Sequence of chain 42.A:
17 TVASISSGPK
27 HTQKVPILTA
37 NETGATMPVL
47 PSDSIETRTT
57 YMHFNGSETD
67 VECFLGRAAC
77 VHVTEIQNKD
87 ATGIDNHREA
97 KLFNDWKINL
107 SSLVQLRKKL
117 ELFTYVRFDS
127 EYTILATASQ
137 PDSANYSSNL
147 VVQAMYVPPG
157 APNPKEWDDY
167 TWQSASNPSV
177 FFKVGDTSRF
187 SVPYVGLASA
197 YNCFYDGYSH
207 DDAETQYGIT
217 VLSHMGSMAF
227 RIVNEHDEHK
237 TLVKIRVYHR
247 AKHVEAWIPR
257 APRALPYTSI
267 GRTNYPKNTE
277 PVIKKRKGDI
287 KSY

Binding-site contacts:
Ligand atom C7C contacts residue TYR197 of chain 42.A at 3.8 Å (hydrophobic).
Ligand atom N2 contacts residue PHE186 of chain 42.A at 3.7 Å.
Ligand atom C5 contacts residue PHE186 of chain 42.A at 3.5 Å (hydrophobic).
Ligand atom C2C contacts residue VAL188 of chain 42.A at 3.2 Å (hydrophobic).
Ligand atom C4 contacts residue PHE186 of chain 42.A at 3.6 Å (hydrophobic).
Ligand atom C5B contacts residue TYR197 of chain 42.A at 3.8 Å (hydrophobic).
Ligand atom C3 contacts residue PHE186 of chain 42.A at 3.8 Å (hydrophobic).
Ligand atom C4A contacts residue ASN198 of chain 42.A at 3.9 Å.
Ligand atom C4C contacts residue ILE104 of chain 42.A at 3.9 Å (hydrophobic).
Ligand atom C4B contacts residue LEU106 of chain 42.A at 4.0 Å (hydrophobic).
Ligand atom O1 contacts residue ALA24 of chain 42.C at 3.6 Å.
Ligand atom C5B contacts residue LEU106 of chain 42.A at 3.8 Å (hydrophobic).
Ligand atom N2 contacts residue ALA24 of chain 42.C at 3.4 Å.
Ligand atom C3C contacts residue TYR128 of chain 42.A at 3.9 Å (hydrophobic).
Ligand atom C7C contacts residue VAL191 of chain 42.A at 4.0 Å (hydrophobic).
Ligand atom O1 contacts residue PHE186 of chain 42.A at 3.5 Å.
Ligand atom C5C contacts residue TYR128 of chain 42.A at 3.5 Å (hydrophobic).
Ligand atom O1 contacts residue TYR152 of chain 42.A at 3.9 Å.
Ligand atom O1B contacts residue ILE104 of chain 42.A at 3.9 Å.
Ligand atom O1B contacts residue TYR128 of chain 42.A at 3.9 Å.
Ligand atom C4 contacts residue TYR152 of chain 42.A at 3.9 Å (hydrophobic).
Ligand atom CM1 contacts residue SER107 of chain 42.A at 3.9 Å.
Ligand atom C3C contacts residue VAL188 of chain 42.A at 3.3 Å (hydrophobic).
Ligand atom O1 contacts residue VAL188 of chain 42.A at 3.8 Å.
Ligand atom C5C contacts residue ILE104 of chain 42.A at 3.8 Å (hydrophobic).
Ligand atom C6C contacts residue VAL191 of chain 42.A at 3.2 Å (hydrophobic).
Ligand atom C6B contacts residue LEU106 of chain 42.A at 4.0 Å (hydrophobic).
Ligand atom C6B contacts residue TYR197 of chain 42.A at 3.7 Å (hydrophobic).
Ligand atom C31 contacts residue SER175 of chain 42.A at 3.6 Å.
Ligand atom C31 contacts residue VAL176 of chain 42.A at 3.3 Å (hydrophobic).
Ligand atom C1C contacts residue TYR152 of chain 42.A at 4.0 Å (hydrophobic).
Ligand atom N2 contacts residue PRO174 of chain 42.A at 3.9 Å.
Ligand atom C3 contacts residue PRO174 of chain 42.A at 3.8 Å (hydrophobic).
Ligand atom C7C contacts residue TYR128 of chain 42.A at 3.6 Å (hydrophobic).
Ligand atom C2C contacts residue TYR152 of chain 42.A at 4.0 Å (hydrophobic).
Ligand atom C31 contacts residue ALA150 of chain 42.A at 3.1 Å (hydrophobic).
Ligand atom C31 contacts residue PRO174 of chain 42.A at 3.4 Å (hydrophobic).
Ligand atom C4C contacts residue TYR152 of chain 42.A at 3.8 Å (hydrophobic).
Ligand atom C4 contacts residue MET224 of chain 42.A at 3.8 Å (hydrophobic).
Ligand atom C5 contacts residue TYR152 of chain 42.A at 3.8 Å (hydrophobic).

This protein binds this small molecule.
Small molecule (SMILES): Cc1cc(CCCCCCCOc2ccc(C3=N[C@@H](C)CO3)cc2)on1

Sequence of chain 42.C:
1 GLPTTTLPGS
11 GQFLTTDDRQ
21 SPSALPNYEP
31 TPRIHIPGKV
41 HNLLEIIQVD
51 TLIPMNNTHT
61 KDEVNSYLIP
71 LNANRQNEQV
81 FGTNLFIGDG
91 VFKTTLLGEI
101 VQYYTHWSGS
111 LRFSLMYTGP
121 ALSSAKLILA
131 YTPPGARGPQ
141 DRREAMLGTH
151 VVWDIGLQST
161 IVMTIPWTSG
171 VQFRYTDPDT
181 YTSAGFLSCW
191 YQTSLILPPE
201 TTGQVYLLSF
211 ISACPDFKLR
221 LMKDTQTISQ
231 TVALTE